Sequence of chain 1.B:
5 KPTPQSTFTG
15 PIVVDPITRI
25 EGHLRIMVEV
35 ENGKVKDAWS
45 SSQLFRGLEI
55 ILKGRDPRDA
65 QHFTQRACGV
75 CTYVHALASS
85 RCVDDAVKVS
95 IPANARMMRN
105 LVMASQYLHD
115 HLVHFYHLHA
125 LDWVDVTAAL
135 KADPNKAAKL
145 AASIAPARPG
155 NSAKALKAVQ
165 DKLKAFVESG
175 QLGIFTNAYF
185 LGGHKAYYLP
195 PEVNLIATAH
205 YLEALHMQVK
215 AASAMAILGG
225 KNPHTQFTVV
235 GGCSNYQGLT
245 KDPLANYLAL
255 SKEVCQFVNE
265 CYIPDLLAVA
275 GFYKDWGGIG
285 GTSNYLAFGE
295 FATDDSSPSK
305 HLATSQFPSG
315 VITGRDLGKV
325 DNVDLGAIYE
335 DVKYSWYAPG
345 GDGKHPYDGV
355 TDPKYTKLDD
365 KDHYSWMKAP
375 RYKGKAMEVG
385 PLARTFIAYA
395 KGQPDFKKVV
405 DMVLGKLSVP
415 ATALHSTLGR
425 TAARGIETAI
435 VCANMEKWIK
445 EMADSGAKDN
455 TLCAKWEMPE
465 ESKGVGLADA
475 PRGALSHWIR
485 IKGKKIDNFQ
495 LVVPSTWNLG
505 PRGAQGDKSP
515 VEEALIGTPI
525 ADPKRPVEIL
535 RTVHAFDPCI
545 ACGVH

A protein and the small-molecule ligand that binds it are described below.
Small molecule (SMILES): N#C[Fe](=C=O)C#N

Binding-site contacts:
Ligand atom C3 contacts residue ALA474 of chain 1.B at 4.0 Å (hydrophobic).
Ligand atom N2 contacts residue PRO475 of chain 1.B at 3.2 Å.
Ligand atom C2 contacts residue ARG476 of chain 1.B at 3.5 Å.
Ligand atom O3 contacts residue HIS79 of chain 1.B at 3.5 Å (h-bond).
Ligand atom C3 contacts residue VAL78 of chain 1.B at 3.7 Å (hydrophobic).
Ligand atom O3 contacts residue LEU479 of chain 1.B at 3.6 Å.
Ligand atom O3 contacts residue PRO498 of chain 1.B at 3.3 Å.
Ligand atom C3 contacts residue VAL497 of chain 1.B at 3.5 Å (hydrophobic).
Ligand atom C1 contacts residue PRO498 of chain 1.B at 3.7 Å (hydrophobic).
Ligand atom N2 contacts residue CYS75 of chain 1.B at 3.5 Å.
Ligand atom FE contacts residue CYS75 of chain 1.B at 2.3 Å.
Ligand atom O3 contacts residue CYS75 of chain 1.B at 4.1 Å.
Ligand atom N2 contacts residue ARG476 of chain 1.B at 2.9 Å (salt-bridge).
Ligand atom N1 contacts residue PRO498 of chain 1.B at 3.5 Å.
Ligand atom FE contacts residue NI1 of chain 1.P at 2.8 Å.
Ligand atom C1 contacts residue CYS546 of chain 1.B at 3.1 Å (hydrophobic).
Ligand atom C1 contacts residue CYS543 of chain 1.B at 3.9 Å (hydrophobic).
Ligand atom C2 contacts residue CYS75 of chain 1.B at 3.1 Å (hydrophobic).
Ligand atom C2 contacts residue NI1 of chain 1.P at 4.0 Å.
Ligand atom N1 contacts residue SER499 of chain 1.B at 2.8 Å (h-bond).
Ligand atom FE contacts residue CYS546 of chain 1.B at 2.3 Å.
Ligand atom N1 contacts residue CYS543 of chain 1.B at 4.1 Å.
Ligand atom O3 contacts residue ALA474 of chain 1.B at 3.7 Å.
Ligand atom N1 contacts residue ARG476 of chain 1.B at 3.7 Å.
Ligand atom N1 contacts residue VAL497 of chain 1.B at 3.7 Å.
Ligand atom N1 contacts residue CYS546 of chain 1.B at 3.5 Å.
Ligand atom C3 contacts residue CYS546 of chain 1.B at 3.0 Å (hydrophobic).
Ligand atom C1 contacts residue CYS75 of chain 1.B at 4.1 Å (hydrophobic).
Ligand atom O3 contacts residue VAL78 of chain 1.B at 3.5 Å.
Ligand atom C2 contacts residue ALA474 of chain 1.B at 3.7 Å (hydrophobic).
Ligand atom O3 contacts residue VAL497 of chain 1.B at 3.5 Å.
Ligand atom C1 contacts residue ARG476 of chain 1.B at 3.7 Å.
Ligand atom C3 contacts residue HIS79 of chain 1.B at 3.5 Å.
Ligand atom C1 contacts residue NI1 of chain 1.P at 3.9 Å.
Ligand atom N2 contacts residue ALA474 of chain 1.B at 3.2 Å.
Ligand atom C1 contacts residue VAL497 of chain 1.B at 3.6 Å (hydrophobic).
Ligand atom C3 contacts residue CYS75 of chain 1.B at 3.2 Å (hydrophobic).
Ligand atom C3 contacts residue PRO498 of chain 1.B at 3.7 Å (hydrophobic).
Ligand atom C1 contacts residue SER499 of chain 1.B at 3.7 Å.
Ligand atom O3 contacts residue CYS546 of chain 1.B at 3.9 Å.